The protein below binds the small molecule below.
Small molecule (SMILES): CC(=[NH2+])C(=O)[O-]

Sequence of chain 1.A:
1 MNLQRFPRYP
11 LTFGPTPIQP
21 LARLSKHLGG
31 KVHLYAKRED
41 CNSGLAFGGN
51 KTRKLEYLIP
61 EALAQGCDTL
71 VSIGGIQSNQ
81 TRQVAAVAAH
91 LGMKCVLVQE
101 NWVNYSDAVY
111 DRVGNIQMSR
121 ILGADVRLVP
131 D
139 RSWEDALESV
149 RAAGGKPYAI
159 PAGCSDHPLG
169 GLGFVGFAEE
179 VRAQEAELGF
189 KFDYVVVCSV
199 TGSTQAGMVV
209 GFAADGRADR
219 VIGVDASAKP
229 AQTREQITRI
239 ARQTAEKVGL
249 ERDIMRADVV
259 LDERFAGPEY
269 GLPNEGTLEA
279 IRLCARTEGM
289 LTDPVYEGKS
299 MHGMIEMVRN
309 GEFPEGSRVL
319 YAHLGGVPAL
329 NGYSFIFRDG

Binding-site contacts:
Ligand atom N contacts residue LYS51 of chain 1.A at 2.6 Å (salt-bridge).
Ligand atom N contacts residue TYR294 of chain 1.A at 3.3 Å (h-bond).
Ligand atom O contacts residue GLY161 of chain 1.A at 4.2 Å.
Ligand atom C contacts residue LYS51 of chain 1.A at 4.1 Å.
Ligand atom CA contacts residue LYS51 of chain 1.A at 3.3 Å.
Ligand atom CAE contacts residue TYR294 of chain 1.A at 3.6 Å (hydrophobic).
Ligand atom OXT contacts residue SER78 of chain 1.A at 2.9 Å (h-bond).
Ligand atom CA contacts residue TYR294 of chain 1.A at 3.1 Å (hydrophobic).
Ligand atom OXT contacts residue GLN80 of chain 1.A at 2.9 Å (h-bond).
Ligand atom O contacts residue C2N1 of chain 1.F at 0.7 Å.
Ligand atom OXT contacts residue ASN79 of chain 1.A at 3.0 Å (h-bond).
Ligand atom OXT contacts residue PLP1 of chain 1.E at 4.2 Å.
Ligand atom C contacts residue PLP1 of chain 1.E at 3.8 Å.
Ligand atom CAE contacts residue C2N1 of chain 1.F at 1.7 Å.
Ligand atom CA contacts residue PLP1 of chain 1.E at 2.4 Å.
Ligand atom C contacts residue SER78 of chain 1.A at 3.6 Å.
Ligand atom OXT contacts residue TYR294 of chain 1.A at 3.6 Å.
Ligand atom N contacts residue ASN79 of chain 1.A at 4.5 Å.
Ligand atom CAE contacts residue THR199 of chain 1.A at 3.4 Å.
Ligand atom CAE contacts residue PLP1 of chain 1.E at 2.8 Å.
Ligand atom O contacts residue TYR294 of chain 1.A at 3.8 Å.
Ligand atom C contacts residue C2N1 of chain 1.F at 0.6 Å.
Ligand atom CA contacts residue C2N1 of chain 1.F at 1.3 Å.
Ligand atom O contacts residue TRP102 of chain 1.A at 4.2 Å.
Ligand atom C contacts residue GLN80 of chain 1.A at 3.6 Å.
Ligand atom O contacts residue SER78 of chain 1.A at 3.5 Å (h-bond).
Ligand atom N contacts residue PLP1 of chain 1.E at 1.5 Å.
Ligand atom CA contacts residue GLN80 of chain 1.A at 4.4 Å.
Ligand atom C contacts residue ASN79 of chain 1.A at 4.2 Å.
Ligand atom CAE contacts residue LYS51 of chain 1.A at 3.6 Å.
Ligand atom N contacts residue C2N1 of chain 1.F at 2.4 Å (h-bond).
Ligand atom C contacts residue TYR294 of chain 1.A at 3.3 Å (hydrophobic).
Ligand atom O contacts residue GLN80 of chain 1.A at 3.7 Å.
Ligand atom OXT contacts residue C2N1 of chain 1.F at 0.8 Å.
Ligand atom CAE contacts residue GLY161 of chain 1.A at 4.1 Å.